Sequence of chain 1.A:
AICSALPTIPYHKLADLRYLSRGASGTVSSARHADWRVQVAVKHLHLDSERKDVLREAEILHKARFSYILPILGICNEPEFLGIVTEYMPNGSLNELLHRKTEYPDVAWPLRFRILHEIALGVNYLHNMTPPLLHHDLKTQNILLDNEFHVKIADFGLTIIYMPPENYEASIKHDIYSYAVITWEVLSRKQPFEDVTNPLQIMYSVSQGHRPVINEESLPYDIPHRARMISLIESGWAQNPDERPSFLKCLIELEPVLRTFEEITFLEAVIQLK

Binding-site contacts:
Ligand atom CA6 contacts residue ARG42 of chain 1.A at 3.7 Å.
Ligand atom CD2 contacts residue THR111 of chain 1.A at 3.6 Å.
Ligand atom NB1 contacts residue TYR113 of chain 1.A at 3.7 Å.
Ligand atom CA1 contacts residue ASP180 of chain 1.A at 3.3 Å.
Ligand atom CB4 contacts residue LEU169 of chain 1.A at 3.8 Å (hydrophobic).
Ligand atom CB2 contacts residue GLU112 of chain 1.A at 3.2 Å.
Ligand atom NB1 contacts residue ALA61 of chain 1.A at 3.6 Å.
Ligand atom CD5 contacts residue LEU95 of chain 1.A at 3.8 Å (hydrophobic).
Ligand atom CD4 contacts residue GLU82 of chain 1.A at 3.7 Å.
Ligand atom CC5 contacts residue LEU169 of chain 1.A at 3.8 Å (hydrophobic).
Ligand atom S1 contacts residue GLN166 of chain 1.A at 3.8 Å.
Ligand atom CC4 contacts residue VAL48 of chain 1.A at 3.7 Å (hydrophobic).
Ligand atom CB2 contacts residue ALA61 of chain 1.A at 3.4 Å (hydrophobic).
Ligand atom CA3 contacts residue ARG42 of chain 1.A at 3.8 Å.
Ligand atom CB3 contacts residue ALA61 of chain 1.A at 3.9 Å (hydrophobic).
Ligand atom C1 contacts residue GLN166 of chain 1.A at 3.4 Å.
Ligand atom CD4 contacts residue LYS63 of chain 1.A at 3.7 Å.
Ligand atom CB3 contacts residue LEU95 of chain 1.A at 3.8 Å (hydrophobic).
Ligand atom CA5 contacts residue SER41 of chain 1.A at 3.8 Å.
Ligand atom NB1 contacts residue MET114 of chain 1.A at 2.8 Å (h-bond).
Ligand atom FD3 contacts residue THR111 of chain 1.A at 3.2 Å.
Ligand atom CD3 contacts residue LYS63 of chain 1.A at 3.8 Å.
Ligand atom O2 contacts residue GLN166 of chain 1.A at 3.1 Å.
Ligand atom CA3 contacts residue GLN166 of chain 1.A at 3.9 Å.
Ligand atom CA1 contacts residue GLY43 of chain 1.A at 3.8 Å.
Ligand atom NB1 contacts residue GLU112 of chain 1.A at 3.7 Å.
Ligand atom FD3 contacts residue LEU86 of chain 1.A at 3.5 Å.
Ligand atom CD4 contacts residue LEU95 of chain 1.A at 3.8 Å (hydrophobic).
Ligand atom CA5 contacts residue ARG42 of chain 1.A at 3.2 Å.
Ligand atom CD2 contacts residue LYS63 of chain 1.A at 3.7 Å.
Ligand atom CA4 contacts residue ARG42 of chain 1.A at 3.3 Å.
Ligand atom NC1 contacts residue LEU169 of chain 1.A at 3.7 Å.
Ligand atom CD3 contacts residue THR111 of chain 1.A at 3.6 Å.
Ligand atom CD6 contacts residue LEU95 of chain 1.A at 3.8 Å (hydrophobic).
Ligand atom FD3 contacts residue ILE109 of chain 1.A at 3.3 Å.
Ligand atom CB6 contacts residue MET114 of chain 1.A at 3.6 Å (hydrophobic).
Ligand atom CB2 contacts residue MET114 of chain 1.A at 3.5 Å (hydrophobic).
Ligand atom CB3 contacts residue LEU169 of chain 1.A at 3.6 Å (hydrophobic).
Ligand atom NC3 contacts residue VAL48 of chain 1.A at 3.6 Å.
Ligand atom CA2 contacts residue ASP180 of chain 1.A at 3.7 Å.

The small molecule below binds the protein below.
Small molecule (SMILES): C[S@](=O)c1ccc(-c2nc(-c3ccc(F)cc3)c(-c3ccncc3)[nH]2)cc1